Binding-site contacts:
Ligand atom O3 contacts residue ASN92 of chain 1.H at 4.4 Å.
Ligand atom C5 contacts residue ASN92 of chain 1.H at 3.3 Å.
Ligand atom C6 contacts residue ASN92 of chain 1.H at 4.2 Å.
Ligand atom C7 contacts residue ASN389 of chain 1.H at 3.6 Å.
Ligand atom C6 contacts residue THR391 of chain 1.H at 3.7 Å.
Ligand atom C1 contacts residue ASN92 of chain 1.H at 4.2 Å.
Ligand atom C4 contacts residue ASN92 of chain 1.H at 3.4 Å.
Ligand atom C3 contacts residue ASN389 of chain 1.H at 3.8 Å.
Ligand atom O5 contacts residue ASN389 of chain 1.H at 2.3 Å (h-bond).
Ligand atom N2 contacts residue ASN92 of chain 1.H at 4.2 Å.
Ligand atom C4 contacts residue ASN389 of chain 1.H at 4.2 Å.
Ligand atom O5 contacts residue ASN92 of chain 1.H at 4.3 Å.
Ligand atom O6 contacts residue THR391 of chain 1.H at 2.8 Å.
Ligand atom C8 contacts residue MET94 of chain 1.H at 3.8 Å (hydrophobic).
Ligand atom O5 contacts residue THR391 of chain 1.H at 4.1 Å.
Ligand atom C7 contacts residue MET94 of chain 1.H at 4.5 Å (hydrophobic).
Ligand atom C5 contacts residue ASN389 of chain 1.H at 3.6 Å.
Ligand atom N2 contacts residue MET94 of chain 1.H at 4.5 Å.
Ligand atom O4 contacts residue ASN92 of chain 1.H at 2.9 Å (h-bond).
Ligand atom C2 contacts residue ASN92 of chain 1.H at 4.3 Å.
Ligand atom N2 contacts residue ASN389 of chain 1.H at 2.9 Å (h-bond).
Ligand atom O6 contacts residue ASN92 of chain 1.H at 3.6 Å.
Ligand atom C2 contacts residue ASN389 of chain 1.H at 2.5 Å.
Ligand atom O7 contacts residue ASN389 of chain 1.H at 3.9 Å.
Ligand atom C3 contacts residue ASN92 of chain 1.H at 3.5 Å.
Ligand atom C5 contacts residue THR391 of chain 1.H at 4.3 Å.
Ligand atom C1 contacts residue ASN389 of chain 1.H at 1.4 Å.

Sequence of chain 1.H:
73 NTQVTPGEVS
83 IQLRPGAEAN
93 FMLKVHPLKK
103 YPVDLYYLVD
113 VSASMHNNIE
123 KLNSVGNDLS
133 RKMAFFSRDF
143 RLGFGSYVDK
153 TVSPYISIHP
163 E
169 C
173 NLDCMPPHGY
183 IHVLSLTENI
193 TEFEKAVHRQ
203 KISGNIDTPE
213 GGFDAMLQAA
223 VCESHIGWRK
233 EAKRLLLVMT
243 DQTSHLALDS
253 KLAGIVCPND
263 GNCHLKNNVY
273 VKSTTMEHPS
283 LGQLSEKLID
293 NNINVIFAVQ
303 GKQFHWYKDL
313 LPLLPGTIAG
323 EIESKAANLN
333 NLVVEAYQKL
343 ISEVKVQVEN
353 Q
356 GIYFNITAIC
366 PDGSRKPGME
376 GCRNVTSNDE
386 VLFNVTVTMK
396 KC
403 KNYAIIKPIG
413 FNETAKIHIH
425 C

The small molecule below binds the protein below.
Small molecule (SMILES): CC(=O)N[C@H]1[C@H](O[C@H]2[C@H](O)[C@@H](NC(C)=O)CO[C@@H]2CO)O[C@H](CO)[C@@H](O)[C@@H]1O